Sequence of chain 1.F:
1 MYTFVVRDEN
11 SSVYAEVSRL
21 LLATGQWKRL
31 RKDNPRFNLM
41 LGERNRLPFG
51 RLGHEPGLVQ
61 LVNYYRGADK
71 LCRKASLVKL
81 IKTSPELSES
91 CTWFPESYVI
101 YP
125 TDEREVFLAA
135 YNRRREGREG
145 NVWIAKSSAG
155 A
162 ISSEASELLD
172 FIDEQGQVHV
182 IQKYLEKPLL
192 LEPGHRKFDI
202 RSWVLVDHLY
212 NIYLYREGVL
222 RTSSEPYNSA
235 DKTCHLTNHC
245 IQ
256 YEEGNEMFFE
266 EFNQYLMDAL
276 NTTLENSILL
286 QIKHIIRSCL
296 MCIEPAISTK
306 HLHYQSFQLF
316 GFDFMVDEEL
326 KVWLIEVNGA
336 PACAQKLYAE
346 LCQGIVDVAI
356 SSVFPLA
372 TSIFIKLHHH

A small-molecule ligand and the protein it binds are described below.
Small molecule (SMILES): Nc1ncnc2c1ncn2[C@@H]1O[C@H](CO[P](=O)(O)O[P](=O)(O)CP(=O)(O)O)[C@@H](O)[C@H]1O

Binding-site contacts:
Ligand atom N1 contacts residue LEU186 of chain 1.F at 3.0 Å (h-bond).
Ligand atom N7 contacts residue ILE148 of chain 1.F at 3.8 Å.
Ligand atom O1G contacts residue ASN333 of chain 1.F at 3.5 Å (h-bond).
Ligand atom O3' contacts residue ASP200 of chain 1.F at 2.7 Å (salt-bridge).
Ligand atom O1B contacts residue LYS74 of chain 1.F at 3.3 Å (salt-bridge).
Ligand atom C2 contacts residue MET320 of chain 1.F at 3.4 Å (hydrophobic).
Ligand atom O3A contacts residue GLU331 of chain 1.F at 2.9 Å (salt-bridge).
Ligand atom O1G contacts residue GLU331 of chain 1.F at 2.7 Å (salt-bridge).
Ligand atom O2' contacts residue HIS239 of chain 1.F at 2.9 Å (h-bond).
Ligand atom N3 contacts residue LYS198 of chain 1.F at 3.3 Å (salt-bridge).
Ligand atom O2' contacts residue LEU240 of chain 1.F at 3.6 Å.
Ligand atom C2 contacts residue LEU186 of chain 1.F at 3.4 Å (hydrophobic).
Ligand atom O3G contacts residue ASP318 of chain 1.F at 2.9 Å (salt-bridge).
Ligand atom O2A contacts residue LYS74 of chain 1.F at 3.7 Å.
Ligand atom N7 contacts residue LYS150 of chain 1.F at 3.0 Å (salt-bridge).
Ligand atom O2A contacts residue LYS150 of chain 1.F at 3.0 Å (salt-bridge).
Ligand atom PA contacts residue LYS150 of chain 1.F at 3.5 Å.
Ligand atom PB contacts residue GLU331 of chain 1.F at 3.3 Å.
Ligand atom N1 contacts residue TYR185 of chain 1.F at 3.4 Å.
Ligand atom C8 contacts residue LYS150 of chain 1.F at 3.3 Å.
Ligand atom N7 contacts residue GLN183 of chain 1.F at 3.6 Å (h-bond).
Ligand atom C2 contacts residue TYR185 of chain 1.F at 3.2 Å (hydrophobic).
Ligand atom O1A contacts residue LYS150 of chain 1.F at 3.1 Å.
Ligand atom N3 contacts residue MET320 of chain 1.F at 3.1 Å.
Ligand atom C6 contacts residue ILE148 of chain 1.F at 3.7 Å (hydrophobic).
Ligand atom N6 contacts residue GLN183 of chain 1.F at 2.7 Å (h-bond).
Ligand atom N6 contacts residue LYS184 of chain 1.F at 3.0 Å (salt-bridge).
Ligand atom O3' contacts residue THR241 of chain 1.F at 2.8 Å (h-bond).
Ligand atom C8 contacts residue ILE148 of chain 1.F at 3.7 Å (hydrophobic).
Ligand atom C4 contacts residue MET320 of chain 1.F at 3.7 Å (hydrophobic).
Ligand atom O1B contacts residue GLU331 of chain 1.F at 2.8 Å (salt-bridge).
Ligand atom C6 contacts residue GLN183 of chain 1.F at 3.7 Å.
Ligand atom N3 contacts residue TYR185 of chain 1.F at 3.3 Å.
Ligand atom N1 contacts residue LYS184 of chain 1.F at 3.7 Å.
Ligand atom O2' contacts residue THR241 of chain 1.F at 3.2 Å (h-bond).
Ligand atom PG contacts residue GLU331 of chain 1.F at 3.1 Å.
Ligand atom O2A contacts residue GLU331 of chain 1.F at 3.4 Å.
Ligand atom O2' contacts residue LYS198 of chain 1.F at 3.5 Å (salt-bridge).
Ligand atom O2A contacts residue ILE330 of chain 1.F at 3.2 Å.
Ligand atom O3G contacts residue GLU331 of chain 1.F at 2.7 Å (salt-bridge).